Binding-site contacts:
Ligand atom N2 contacts residue ASN189 of chain 1.I at 3.8 Å.
Ligand atom C3 contacts residue VAL54 of chain 1.I at 4.1 Å (hydrophobic).
Ligand atom O5 contacts residue ASN201 of chain 1.I at 2.4 Å (h-bond).
Ligand atom N2 contacts residue VAL54 of chain 1.I at 4.2 Å.
Ligand atom C7 contacts residue ASN189 of chain 1.I at 4.1 Å.
Ligand atom C8 contacts residue VAL202 of chain 1.I at 3.7 Å (hydrophobic).
Ligand atom C8 contacts residue SER203 of chain 1.I at 3.1 Å.
Ligand atom C1 contacts residue ASN189 of chain 1.I at 4.3 Å.
Ligand atom O6 contacts residue ASN201 of chain 1.I at 4.1 Å.
Ligand atom C7 contacts residue VAL202 of chain 1.I at 3.9 Å (hydrophobic).
Ligand atom C4 contacts residue ASN201 of chain 1.I at 4.3 Å.
Ligand atom C8 contacts residue CYS188 of chain 1.I at 4.4 Å (hydrophobic).
Ligand atom C5 contacts residue ASN201 of chain 1.I at 3.7 Å.
Ligand atom O7 contacts residue SER203 of chain 1.I at 4.4 Å.
Ligand atom C7 contacts residue ASN201 of chain 1.I at 3.2 Å.
Ligand atom C8 contacts residue LYS187 of chain 1.I at 4.4 Å.
Ligand atom C8 contacts residue ASN189 of chain 1.I at 3.2 Å.
Ligand atom O7 contacts residue ASN201 of chain 1.I at 3.0 Å.
Ligand atom C7 contacts residue SER203 of chain 1.I at 4.3 Å.
Ligand atom C2 contacts residue ASN201 of chain 1.I at 2.5 Å.
Ligand atom O3 contacts residue VAL54 of chain 1.I at 3.0 Å.
Ligand atom C3 contacts residue ASN201 of chain 1.I at 3.8 Å.
Ligand atom C8 contacts residue GLU52 of chain 1.I at 3.7 Å.
Ligand atom C8 contacts residue ASN201 of chain 1.I at 3.5 Å.
Ligand atom O7 contacts residue VAL202 of chain 1.I at 3.1 Å (h-bond).
Ligand atom C7 contacts residue VAL54 of chain 1.I at 4.3 Å (hydrophobic).
Ligand atom C2 contacts residue VAL54 of chain 1.I at 4.3 Å (hydrophobic).
Ligand atom C1 contacts residue ASN201 of chain 1.I at 1.4 Å.
Ligand atom O7 contacts residue VAL54 of chain 1.I at 3.8 Å.
Ligand atom N2 contacts residue ASN201 of chain 1.I at 2.9 Å (h-bond).

This small molecule binds to this protein.
Small molecule (SMILES): CC(=O)N[C@@H]1[C@@H](O)[C@H](O)[C@@H](CO)O[C@H]1O

Sequence of chain 1.I:
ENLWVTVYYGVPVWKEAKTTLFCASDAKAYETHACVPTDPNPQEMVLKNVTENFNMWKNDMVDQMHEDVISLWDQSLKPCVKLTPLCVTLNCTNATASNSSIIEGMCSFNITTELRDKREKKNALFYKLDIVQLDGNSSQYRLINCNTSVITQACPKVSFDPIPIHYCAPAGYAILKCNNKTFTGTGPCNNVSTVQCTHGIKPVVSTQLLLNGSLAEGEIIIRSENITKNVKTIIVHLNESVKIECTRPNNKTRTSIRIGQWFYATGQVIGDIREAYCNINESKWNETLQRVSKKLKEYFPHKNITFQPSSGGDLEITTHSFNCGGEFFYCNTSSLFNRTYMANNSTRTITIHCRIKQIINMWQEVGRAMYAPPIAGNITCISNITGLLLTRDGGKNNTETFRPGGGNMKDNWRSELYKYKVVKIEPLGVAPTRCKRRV